Binding-site contacts:
Ligand atom O contacts residue PHE106 of chain 1.A at 3.4 Å.
Ligand atom C3 contacts residue LEU158 of chain 1.A at 3.8 Å (hydrophobic).
Ligand atom C6 contacts residue GLY168 of chain 1.A at 3.7 Å.
Ligand atom C8 contacts residue ARG155 of chain 1.A at 3.5 Å.
Ligand atom C16 contacts residue GLY110 of chain 1.A at 3.7 Å.
Ligand atom C17 contacts residue LEU29 of chain 1.A at 3.9 Å (hydrophobic).
Ligand atom C17 contacts residue GLY110 of chain 1.A at 3.4 Å.
Ligand atom N contacts residue LEU158 of chain 1.A at 3.5 Å.
Ligand atom C1 contacts residue LEU158 of chain 1.A at 3.6 Å (hydrophobic).
Ligand atom C14 contacts residue GLU114 of chain 1.A at 3.8 Å.
Ligand atom C13 contacts residue LEU29 of chain 1.A at 3.8 Å (hydrophobic).
Ligand atom C12 contacts residue GLY110 of chain 1.A at 3.5 Å.
Ligand atom N2 contacts residue ARG155 of chain 1.A at 2.9 Å (salt-bridge).
Ligand atom C4 contacts residue ALA54 of chain 1.A at 3.6 Å (hydrophobic).
Ligand atom N contacts residue GLU105 of chain 1.A at 3.0 Å (salt-bridge).
Ligand atom C17 contacts residue LEU107 of chain 1.A at 3.4 Å (hydrophobic).
Ligand atom C12 contacts residue LEU107 of chain 1.A at 3.5 Å (hydrophobic).
Ligand atom C16 contacts residue ARG27 of chain 1.A at 3.8 Å.
Ligand atom O contacts residue LEU107 of chain 1.A at 2.7 Å (h-bond).
Ligand atom C13 contacts residue GLY110 of chain 1.A at 3.8 Å.
Ligand atom C17 contacts residue PHE106 of chain 1.A at 3.7 Å (hydrophobic).
Ligand atom N3 contacts residue PHE106 of chain 1.A at 3.6 Å.
Ligand atom C contacts residue ALA54 of chain 1.A at 3.8 Å (hydrophobic).
Ligand atom O contacts residue GLU105 of chain 1.A at 3.5 Å (salt-bridge).
Ligand atom C11 contacts residue LEU29 of chain 1.A at 3.8 Å (hydrophobic).
Ligand atom C7 contacts residue ARG155 of chain 1.A at 3.3 Å.
Ligand atom C contacts residue GLU105 of chain 1.A at 3.7 Å.
Ligand atom N3 contacts residue LEU107 of chain 1.A at 3.1 Å (h-bond).
Ligand atom C10 contacts residue VAL37 of chain 1.A at 3.8 Å (hydrophobic).
Ligand atom C4 contacts residue LEU158 of chain 1.A at 3.6 Å (hydrophobic).
Ligand atom N4 contacts residue LEU29 of chain 1.A at 3.8 Å.
Ligand atom C12 contacts residue PHE106 of chain 1.A at 3.8 Å (hydrophobic).
Ligand atom C3 contacts residue GLY168 of chain 1.A at 3.6 Å.
Ligand atom C contacts residue LEU158 of chain 1.A at 3.6 Å (hydrophobic).
Ligand atom C14 contacts residue LEU29 of chain 1.A at 3.7 Å (hydrophobic).
Ligand atom C12 contacts residue LEU29 of chain 1.A at 3.7 Å (hydrophobic).
Ligand atom C11 contacts residue LEU158 of chain 1.A at 3.8 Å (hydrophobic).
Ligand atom C17 contacts residue PRO108 of chain 1.A at 3.7 Å (hydrophobic).
Ligand atom C4 contacts residue MET104 of chain 1.A at 3.8 Å (hydrophobic).
Ligand atom N contacts residue ALA54 of chain 1.A at 3.4 Å.

Sequence of chain 1.A:
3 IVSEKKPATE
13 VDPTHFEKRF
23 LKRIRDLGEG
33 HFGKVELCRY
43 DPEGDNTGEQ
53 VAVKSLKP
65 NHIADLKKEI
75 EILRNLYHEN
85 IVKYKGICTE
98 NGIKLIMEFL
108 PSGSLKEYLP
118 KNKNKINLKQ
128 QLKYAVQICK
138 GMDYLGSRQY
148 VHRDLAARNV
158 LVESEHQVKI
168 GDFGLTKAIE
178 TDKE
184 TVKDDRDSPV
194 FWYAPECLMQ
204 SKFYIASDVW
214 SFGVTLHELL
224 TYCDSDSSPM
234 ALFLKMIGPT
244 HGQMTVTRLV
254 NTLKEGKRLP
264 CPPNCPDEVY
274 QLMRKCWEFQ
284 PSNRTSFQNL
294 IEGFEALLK

This small molecule binds to this protein.
Small molecule (SMILES): NC1CCC(Nc2cc[nH]c(=O)c2-c2nc3ccccc3[nH]2)CC1